Sequence of chain 1.A:
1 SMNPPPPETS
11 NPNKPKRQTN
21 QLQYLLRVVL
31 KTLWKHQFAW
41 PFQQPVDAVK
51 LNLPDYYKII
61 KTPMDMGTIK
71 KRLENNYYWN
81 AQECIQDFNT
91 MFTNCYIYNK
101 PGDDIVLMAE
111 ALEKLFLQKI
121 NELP

Binding-site contacts:
Ligand atom C5 contacts residue LEU51 of chain 1.A at 4.0 Å (hydrophobic).
Ligand atom C8 contacts residue TRP40 of chain 1.A at 3.8 Å (hydrophobic).
Ligand atom C19 contacts residue PRO41 of chain 1.A at 3.4 Å (hydrophobic).
Ligand atom N3 contacts residue ILE105 of chain 1.A at 4.0 Å.
Ligand atom O contacts residue ILE105 of chain 1.A at 4.1 Å.
Ligand atom C5 contacts residue PRO41 of chain 1.A at 4.2 Å (hydrophobic).
Ligand atom C3 contacts residue LEU51 of chain 1.A at 4.2 Å (hydrophobic).
Ligand atom C18 contacts residue LEU51 of chain 1.A at 3.6 Å (hydrophobic).
Ligand atom C2 contacts residue LEU51 of chain 1.A at 4.2 Å (hydrophobic).
Ligand atom O contacts residue CYS95 of chain 1.A at 4.2 Å.
Ligand atom C6 contacts residue LEU51 of chain 1.A at 3.6 Å (hydrophobic).
Ligand atom C10 contacts residue LEU51 of chain 1.A at 4.2 Å (hydrophobic).
Ligand atom C20 contacts residue VAL46 of chain 1.A at 3.6 Å (hydrophobic).
Ligand atom C19 contacts residue VAL46 of chain 1.A at 4.0 Å (hydrophobic).
Ligand atom C contacts residue ILE105 of chain 1.A at 3.8 Å (hydrophobic).
Ligand atom N3 contacts residue PRO41 of chain 1.A at 4.1 Å.
Ligand atom C7 contacts residue LEU51 of chain 1.A at 4.0 Å (hydrophobic).
Ligand atom N contacts residue ASN99 of chain 1.A at 2.8 Å (h-bond).
Ligand atom O1 contacts residue TRP40 of chain 1.A at 4.1 Å.
Ligand atom C contacts residue ASN99 of chain 1.A at 3.8 Å.
Ligand atom O contacts residue TYR56 of chain 1.A at 4.1 Å.
Ligand atom C1 contacts residue ILE105 of chain 1.A at 4.0 Å (hydrophobic).
Ligand atom C3 contacts residue LEU53 of chain 1.A at 4.1 Å (hydrophobic).
Ligand atom C20 contacts residue PHE42 of chain 1.A at 3.7 Å (hydrophobic).
Ligand atom O contacts residue ASN99 of chain 1.A at 2.9 Å (h-bond).
Ligand atom C16 contacts residue TRP40 of chain 1.A at 4.1 Å (hydrophobic).
Ligand atom C17 contacts residue LEU51 of chain 1.A at 4.0 Å (hydrophobic).
Ligand atom C9 contacts residue TRP40 of chain 1.A at 3.6 Å (hydrophobic).
Ligand atom C8 contacts residue LEU51 of chain 1.A at 3.6 Å (hydrophobic).
Ligand atom C4 contacts residue LEU53 of chain 1.A at 3.9 Å (hydrophobic).
Ligand atom C4 contacts residue ASN99 of chain 1.A at 3.6 Å.
Ligand atom C1 contacts residue ASN99 of chain 1.A at 3.8 Å.
Ligand atom C18 contacts residue PRO41 of chain 1.A at 3.7 Å (hydrophobic).
Ligand atom N3 contacts residue VAL46 of chain 1.A at 3.7 Å.
Ligand atom C6 contacts residue PRO41 of chain 1.A at 4.0 Å (hydrophobic).
Ligand atom C10 contacts residue TRP40 of chain 1.A at 3.6 Å (hydrophobic).
Ligand atom C20 contacts residue PRO41 of chain 1.A at 3.9 Å (hydrophobic).
Ligand atom C19 contacts residue ILE105 of chain 1.A at 4.0 Å (hydrophobic).
Ligand atom N1 contacts residue TRP40 of chain 1.A at 3.7 Å.
Ligand atom C9 contacts residue LEU51 of chain 1.A at 3.7 Å (hydrophobic).

The small molecule below binds the protein below.
Small molecule (SMILES): Cn1cc(-c2ccc(C(=O)Nc3ccccc3N)cc2)c2cc[nH]c2c1=O